Sequence of chain 1.F:
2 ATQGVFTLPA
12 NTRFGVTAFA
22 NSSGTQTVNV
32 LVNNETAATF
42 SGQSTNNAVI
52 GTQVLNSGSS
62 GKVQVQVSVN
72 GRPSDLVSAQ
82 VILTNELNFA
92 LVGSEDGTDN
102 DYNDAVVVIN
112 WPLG

Binding-site contacts:
Ligand atom NZ contacts residue SER24 of chain 1.F at 4.1 Å.
Ligand atom NZ contacts residue ZDC1 of chain 1.S at 1.4 Å.
Ligand atom CD contacts residue ZDC1 of chain 1.S at 3.3 Å.
Ligand atom CAF contacts residue THR99 of chain 1.F at 4.2 Å.
Ligand atom CG contacts residue ZDC1 of chain 1.S at 3.3 Å.
Ligand atom O contacts residue THR99 of chain 1.F at 3.5 Å.
Ligand atom OAK contacts residue THR99 of chain 1.F at 3.8 Å.
Ligand atom CAH contacts residue THR99 of chain 1.F at 4.3 Å.
Ligand atom CB contacts residue THR99 of chain 1.F at 3.6 Å.
Ligand atom CE contacts residue ZDC1 of chain 1.S at 2.4 Å.
Ligand atom N contacts residue THR99 of chain 1.F at 4.2 Å.
Ligand atom CE contacts residue SER24 of chain 1.F at 4.0 Å.
Ligand atom CB contacts residue THR99 of chain 1.F at 4.2 Å.
Ligand atom NZ contacts residue GLY25 of chain 1.F at 4.5 Å.
Ligand atom C contacts residue THR99 of chain 1.F at 4.4 Å.

The protein below binds the small molecule below.
Small molecule (SMILES): CCC[C@@H]1NC(=O)[C@@H]2CSCc3cc(cc(c3C)CSC[C@@H](C(=O)N[C@@H](CC(C)C)C(=O)N[C@@H](C)C(=O)N[C@@H](CCCCN)C(N)=O)NC(=O)[C@@H](CC)NC1=O)C(=O)N[C@H](CCCCN)C(=O)N[C@H](C)C(=O)N[C@@H](CC(C)C)C(=O)N[C@@H](C)C(=O)N[C@H](C)C(=O)N2